The protein below binds the small molecule below.
Small molecule (SMILES): CC(=O)N1CC[C@@H](C(=O)O)C1

Sequence of chain 1.B:
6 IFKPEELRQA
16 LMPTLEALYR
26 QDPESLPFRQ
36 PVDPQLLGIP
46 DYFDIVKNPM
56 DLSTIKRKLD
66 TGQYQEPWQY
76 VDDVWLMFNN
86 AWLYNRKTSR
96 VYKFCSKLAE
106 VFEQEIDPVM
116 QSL

Binding-site contacts:
Ligand atom O10 contacts residue LEU42 of chain 1.B at 3.2 Å.
Ligand atom C05 contacts residue TYR89 of chain 1.B at 3.6 Å (hydrophobic).
Ligand atom C08 contacts residue VAL96 of chain 1.B at 4.3 Å (hydrophobic).
Ligand atom C02 contacts residue VAL96 of chain 1.B at 3.8 Å (hydrophobic).
Ligand atom O01 contacts residue ASN90 of chain 1.B at 3.2 Å (h-bond).
Ligand atom N04 contacts residue VAL96 of chain 1.B at 4.0 Å.
Ligand atom C03 contacts residue VAL37 of chain 1.B at 3.9 Å (hydrophobic).
Ligand atom C02 contacts residue TYR47 of chain 1.B at 4.5 Å (hydrophobic).
Ligand atom O01 contacts residue TYR47 of chain 1.B at 3.9 Å.
Ligand atom C11 contacts residue LEU42 of chain 1.B at 4.5 Å (hydrophobic).
Ligand atom C07 contacts residue VAL96 of chain 1.B at 3.6 Å (hydrophobic).
Ligand atom C07 contacts residue LEU42 of chain 1.B at 4.3 Å (hydrophobic).
Ligand atom C11 contacts residue PRO32 of chain 1.B at 4.5 Å (hydrophobic).
Ligand atom O01 contacts residue ALA86 of chain 1.B at 3.8 Å.
Ligand atom O09 contacts residue VAL96 of chain 1.B at 4.5 Å.
Ligand atom C03 contacts residue VAL96 of chain 1.B at 3.9 Å (hydrophobic).
Ligand atom C03 contacts residue PHE33 of chain 1.B at 4.0 Å (hydrophobic).
Ligand atom C07 contacts residue ASN90 of chain 1.B at 3.9 Å.
Ligand atom C08 contacts residue LEU42 of chain 1.B at 3.4 Å (hydrophobic).
Ligand atom N04 contacts residue ASN90 of chain 1.B at 4.0 Å.
Ligand atom C02 contacts residue VAL37 of chain 1.B at 3.9 Å (hydrophobic).
Ligand atom C05 contacts residue ASN90 of chain 1.B at 3.2 Å.
Ligand atom C05 contacts residue TYR47 of chain 1.B at 4.3 Å (hydrophobic).
Ligand atom O01 contacts residue VAL96 of chain 1.B at 4.1 Å.
Ligand atom O01 contacts residue VAL37 of chain 1.B at 4.3 Å.
Ligand atom C06 contacts residue TYR89 of chain 1.B at 3.9 Å (hydrophobic).
Ligand atom O09 contacts residue LEU42 of chain 1.B at 3.5 Å.
Ligand atom N04 contacts residue VAL37 of chain 1.B at 4.1 Å.
Ligand atom C11 contacts residue VAL96 of chain 1.B at 4.3 Å (hydrophobic).
Ligand atom C03 contacts residue PRO32 of chain 1.B at 3.2 Å (hydrophobic).
Ligand atom C06 contacts residue ASN90 of chain 1.B at 3.4 Å.
Ligand atom C11 contacts residue VAL37 of chain 1.B at 4.4 Å (hydrophobic).
Ligand atom C02 contacts residue ASN90 of chain 1.B at 3.9 Å.
Ligand atom C06 contacts residue ILE44 of chain 1.B at 4.3 Å (hydrophobic).